A protein and the small-molecule ligand that binds it are described below.
Small molecule (SMILES): CC(=O)N[C@@H]1[C@@H](O)[C@H](O)[C@@H](CO)O[C@H]1O

Binding-site contacts:
Ligand atom C3 contacts residue ASN654 of chain 1.A at 3.8 Å.
Ligand atom C7 contacts residue ASN654 of chain 1.A at 3.5 Å.
Ligand atom O5 contacts residue ASN654 of chain 1.A at 2.4 Å (h-bond).
Ligand atom C4 contacts residue ASN654 of chain 1.A at 4.2 Å.
Ligand atom C2 contacts residue ASN654 of chain 1.A at 2.4 Å.
Ligand atom O7 contacts residue ASN654 of chain 1.A at 3.8 Å.
Ligand atom N2 contacts residue ASN654 of chain 1.A at 2.9 Å (h-bond).
Ligand atom C8 contacts residue TYR652 of chain 1.A at 3.4 Å (hydrophobic).
Ligand atom C5 contacts residue ASN654 of chain 1.A at 3.7 Å.
Ligand atom C1 contacts residue ASN654 of chain 1.A at 1.4 Å.

Sequence of chain 1.A:
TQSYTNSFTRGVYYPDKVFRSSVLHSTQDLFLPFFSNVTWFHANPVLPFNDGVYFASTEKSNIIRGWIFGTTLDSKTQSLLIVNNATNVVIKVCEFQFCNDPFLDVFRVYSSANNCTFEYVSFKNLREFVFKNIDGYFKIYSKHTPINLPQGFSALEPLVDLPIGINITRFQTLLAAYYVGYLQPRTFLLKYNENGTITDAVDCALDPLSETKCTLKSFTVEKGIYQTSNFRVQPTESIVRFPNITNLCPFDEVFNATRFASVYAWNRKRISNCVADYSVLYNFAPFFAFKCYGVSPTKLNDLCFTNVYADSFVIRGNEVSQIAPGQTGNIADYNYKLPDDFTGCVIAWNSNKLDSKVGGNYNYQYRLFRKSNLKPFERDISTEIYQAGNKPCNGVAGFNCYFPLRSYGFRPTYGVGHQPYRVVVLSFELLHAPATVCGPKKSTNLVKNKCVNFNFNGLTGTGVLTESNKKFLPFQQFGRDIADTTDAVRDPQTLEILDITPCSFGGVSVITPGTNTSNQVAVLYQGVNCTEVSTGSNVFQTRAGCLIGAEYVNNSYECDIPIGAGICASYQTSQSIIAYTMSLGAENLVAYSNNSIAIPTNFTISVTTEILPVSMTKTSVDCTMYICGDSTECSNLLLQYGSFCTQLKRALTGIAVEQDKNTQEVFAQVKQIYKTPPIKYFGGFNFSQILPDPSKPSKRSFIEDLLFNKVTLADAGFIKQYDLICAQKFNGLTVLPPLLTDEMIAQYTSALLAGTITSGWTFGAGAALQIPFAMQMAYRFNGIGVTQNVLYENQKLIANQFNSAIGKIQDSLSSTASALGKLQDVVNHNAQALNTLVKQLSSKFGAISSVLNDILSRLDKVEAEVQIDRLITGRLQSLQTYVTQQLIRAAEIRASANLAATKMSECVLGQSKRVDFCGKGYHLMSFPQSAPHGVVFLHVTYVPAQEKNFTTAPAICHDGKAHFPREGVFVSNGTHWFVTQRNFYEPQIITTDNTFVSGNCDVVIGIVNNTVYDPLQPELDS